Sequence of chain 1.B:
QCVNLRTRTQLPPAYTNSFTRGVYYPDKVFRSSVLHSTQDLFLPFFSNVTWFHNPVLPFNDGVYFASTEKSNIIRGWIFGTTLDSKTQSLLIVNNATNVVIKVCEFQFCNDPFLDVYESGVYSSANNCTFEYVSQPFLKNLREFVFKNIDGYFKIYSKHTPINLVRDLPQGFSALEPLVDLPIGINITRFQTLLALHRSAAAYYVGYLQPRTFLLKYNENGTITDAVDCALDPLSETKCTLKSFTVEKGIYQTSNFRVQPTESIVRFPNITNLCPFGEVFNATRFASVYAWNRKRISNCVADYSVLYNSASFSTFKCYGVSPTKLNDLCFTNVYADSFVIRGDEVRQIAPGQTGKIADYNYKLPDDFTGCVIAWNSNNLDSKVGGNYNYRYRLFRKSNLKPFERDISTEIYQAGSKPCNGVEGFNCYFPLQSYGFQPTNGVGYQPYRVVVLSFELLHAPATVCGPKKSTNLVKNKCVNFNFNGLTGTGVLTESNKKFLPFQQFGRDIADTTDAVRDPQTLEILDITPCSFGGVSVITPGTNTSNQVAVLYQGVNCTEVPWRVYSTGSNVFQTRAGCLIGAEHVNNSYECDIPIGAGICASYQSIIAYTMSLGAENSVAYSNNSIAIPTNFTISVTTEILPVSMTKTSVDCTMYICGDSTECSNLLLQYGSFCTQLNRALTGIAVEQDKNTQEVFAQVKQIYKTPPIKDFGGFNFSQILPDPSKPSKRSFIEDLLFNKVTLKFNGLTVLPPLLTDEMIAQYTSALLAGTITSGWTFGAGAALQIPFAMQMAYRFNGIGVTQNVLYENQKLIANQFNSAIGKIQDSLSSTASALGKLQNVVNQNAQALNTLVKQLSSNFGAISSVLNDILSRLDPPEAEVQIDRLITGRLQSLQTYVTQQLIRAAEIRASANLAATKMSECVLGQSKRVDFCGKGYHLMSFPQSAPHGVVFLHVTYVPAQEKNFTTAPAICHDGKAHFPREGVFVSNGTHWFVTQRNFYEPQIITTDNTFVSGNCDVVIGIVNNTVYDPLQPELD

Binding-site contacts:
Ligand atom O5 contacts residue ASN232 of chain 1.B at 2.2 Å (h-bond).
Ligand atom O6 contacts residue THR234 of chain 1.B at 4.1 Å.
Ligand atom C2 contacts residue ASN232 of chain 1.B at 2.4 Å.
Ligand atom O7 contacts residue ASN232 of chain 1.B at 2.6 Å (h-bond).
Ligand atom O6 contacts residue THR108 of chain 1.B at 4.4 Å.
Ligand atom C8 contacts residue ASN232 of chain 1.B at 4.5 Å.
Ligand atom C7 contacts residue ASN232 of chain 1.B at 3.1 Å.
Ligand atom C3 contacts residue ASN232 of chain 1.B at 3.8 Å.
Ligand atom N2 contacts residue ASN232 of chain 1.B at 3.0 Å (h-bond).
Ligand atom C6 contacts residue THR234 of chain 1.B at 4.3 Å.
Ligand atom C4 contacts residue ASN232 of chain 1.B at 4.1 Å.
Ligand atom C1 contacts residue ASN232 of chain 1.B at 1.4 Å.
Ligand atom C5 contacts residue ASN232 of chain 1.B at 3.6 Å.

A protein and the small-molecule ligand that binds it are described below.
Small molecule (SMILES): CC(=O)N[C@H]1[C@H](O[C@H]2[C@H](O)[C@@H](NC(C)=O)CO[C@@H]2CO)O[C@H](CO)[C@@H](O)[C@@H]1O